Binding-site contacts:
Ligand atom C7 contacts residue ILE73 of chain 1.A at 3.3 Å (hydrophobic).
Ligand atom C5 contacts residue LYS70 of chain 1.A at 4.1 Å.
Ligand atom C2 contacts residue ASN53 of chain 1.A at 3.5 Å.
Ligand atom C1 contacts residue ASN53 of chain 1.A at 4.1 Å.
Ligand atom C6 contacts residue ILE73 of chain 1.A at 4.4 Å (hydrophobic).
Ligand atom O contacts residue ASN53 of chain 1.A at 3.8 Å.
Ligand atom C6 contacts residue ASN53 of chain 1.A at 3.9 Å.
Ligand atom C6 contacts residue LYS70 of chain 1.A at 4.1 Å.
Ligand atom C7 contacts residue LYS70 of chain 1.A at 3.5 Å.
Ligand atom C7 contacts residue TYR130 of chain 1.A at 4.0 Å (hydrophobic).
Ligand atom C8 contacts residue LEU56 of chain 1.A at 4.1 Å (hydrophobic).
Ligand atom C9 contacts residue LEU69 of chain 1.A at 4.3 Å (hydrophobic).
Ligand atom C8 contacts residue MET66 of chain 1.A at 4.0 Å (hydrophobic).
Ligand atom O contacts residue ASN57 of chain 1.A at 2.9 Å (h-bond).
Ligand atom N contacts residue ASN53 of chain 1.A at 3.9 Å.
Ligand atom C4 contacts residue ASN53 of chain 1.A at 3.5 Å.
Ligand atom C8 contacts residue LYS70 of chain 1.A at 3.3 Å.
Ligand atom C10 contacts residue ASN57 of chain 1.A at 3.5 Å.
Ligand atom C6 contacts residue TYR130 of chain 1.A at 3.8 Å (hydrophobic).
Ligand atom C5 contacts residue ASN57 of chain 1.A at 3.6 Å.
Ligand atom C1 contacts residue TYR130 of chain 1.A at 3.1 Å (hydrophobic).
Ligand atom C7 contacts residue LEU56 of chain 1.A at 4.4 Å (hydrophobic).
Ligand atom N contacts residue ASN57 of chain 1.A at 2.8 Å (h-bond).
Ligand atom C2 contacts residue TYR130 of chain 1.A at 3.4 Å (hydrophobic).
Ligand atom C9 contacts residue MET66 of chain 1.A at 3.9 Å (hydrophobic).
Ligand atom C10 contacts residue LEU56 of chain 1.A at 3.9 Å (hydrophobic).
Ligand atom C3 contacts residue ASN53 of chain 1.A at 3.3 Å.
Ligand atom C9 contacts residue LEU56 of chain 1.A at 4.0 Å (hydrophobic).
Ligand atom C1 contacts residue ALA105 of chain 1.A at 4.0 Å (hydrophobic).
Ligand atom C10 contacts residue LYS70 of chain 1.A at 3.9 Å.
Ligand atom C8 contacts residue ILE73 of chain 1.A at 3.7 Å (hydrophobic).
Ligand atom C1 contacts residue THR107 of chain 1.A at 3.9 Å.
Ligand atom C3 contacts residue TYR130 of chain 1.A at 4.1 Å (hydrophobic).
Ligand atom C1 contacts residue ILE73 of chain 1.A at 4.2 Å (hydrophobic).
Ligand atom C9 contacts residue LYS70 of chain 1.A at 3.8 Å.
Ligand atom C4 contacts residue ASN57 of chain 1.A at 3.6 Å.
Ligand atom C8 contacts residue LEU69 of chain 1.A at 4.0 Å (hydrophobic).
Ligand atom C5 contacts residue ASN53 of chain 1.A at 4.0 Å.
Ligand atom C5 contacts residue LEU56 of chain 1.A at 4.5 Å (hydrophobic).
Ligand atom C3 contacts residue THR107 of chain 1.A at 3.9 Å.

Sequence of chain 1.A:
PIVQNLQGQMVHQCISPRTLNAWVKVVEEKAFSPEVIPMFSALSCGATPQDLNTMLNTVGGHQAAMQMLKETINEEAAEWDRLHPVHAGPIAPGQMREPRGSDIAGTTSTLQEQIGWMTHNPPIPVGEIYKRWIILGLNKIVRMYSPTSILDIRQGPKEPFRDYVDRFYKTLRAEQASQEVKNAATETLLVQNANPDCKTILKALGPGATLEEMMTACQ

The protein below binds the small molecule below.
Small molecule (SMILES): Cc1cc(O)nc2ccccc12